Binding-site contacts:
Ligand atom N2 contacts residue ALA327 of chain 1.A at 4.0 Å.
Ligand atom C1 contacts residue ASN330 of chain 1.A at 4.4 Å.
Ligand atom C7 contacts residue ASN135 of chain 1.A at 3.5 Å.
Ligand atom C3 contacts residue ASN330 of chain 1.A at 3.6 Å.
Ligand atom C5 contacts residue ASN135 of chain 1.A at 3.6 Å.
Ligand atom C8 contacts residue LEU132 of chain 1.A at 3.9 Å (hydrophobic).
Ligand atom C8 contacts residue ALA327 of chain 1.A at 3.6 Å (hydrophobic).
Ligand atom O4 contacts residue ASN330 of chain 1.A at 3.0 Å (h-bond).
Ligand atom C3 contacts residue ALA327 of chain 1.A at 4.3 Å (hydrophobic).
Ligand atom C2 contacts residue ASN135 of chain 1.A at 2.3 Å.
Ligand atom C3 contacts residue ASN135 of chain 1.A at 3.7 Å.
Ligand atom N2 contacts residue GLY131 of chain 1.A at 4.4 Å.
Ligand atom C8 contacts residue ILE128 of chain 1.A at 4.4 Å (hydrophobic).
Ligand atom C5 contacts residue ASN330 of chain 1.A at 3.2 Å.
Ligand atom O5 contacts residue ASN135 of chain 1.A at 2.3 Å (h-bond).
Ligand atom C6 contacts residue ASN330 of chain 1.A at 4.1 Å.
Ligand atom C4 contacts residue ASN330 of chain 1.A at 3.4 Å.
Ligand atom O7 contacts residue LEU132 of chain 1.A at 3.8 Å.
Ligand atom C7 contacts residue ALA327 of chain 1.A at 4.1 Å (hydrophobic).
Ligand atom C8 contacts residue GLY131 of chain 1.A at 3.7 Å.
Ligand atom C4 contacts residue ASN135 of chain 1.A at 4.1 Å.
Ligand atom O3 contacts residue ALA327 of chain 1.A at 4.3 Å.
Ligand atom N2 contacts residue ASN135 of chain 1.A at 2.9 Å (h-bond).
Ligand atom O7 contacts residue ASN135 of chain 1.A at 3.8 Å.
Ligand atom O4 contacts residue THR326 of chain 1.A at 4.4 Å.
Ligand atom O5 contacts residue ASN330 of chain 1.A at 4.2 Å.
Ligand atom C7 contacts residue GLY131 of chain 1.A at 4.2 Å.
Ligand atom C1 contacts residue ASN135 of chain 1.A at 1.4 Å.

This protein binds this small molecule.
Small molecule (SMILES): CC(=O)N[C@@H]1[C@@H](O)[C@H](O)[C@@H](CO)O[C@H]1O

Sequence of chain 1.A:
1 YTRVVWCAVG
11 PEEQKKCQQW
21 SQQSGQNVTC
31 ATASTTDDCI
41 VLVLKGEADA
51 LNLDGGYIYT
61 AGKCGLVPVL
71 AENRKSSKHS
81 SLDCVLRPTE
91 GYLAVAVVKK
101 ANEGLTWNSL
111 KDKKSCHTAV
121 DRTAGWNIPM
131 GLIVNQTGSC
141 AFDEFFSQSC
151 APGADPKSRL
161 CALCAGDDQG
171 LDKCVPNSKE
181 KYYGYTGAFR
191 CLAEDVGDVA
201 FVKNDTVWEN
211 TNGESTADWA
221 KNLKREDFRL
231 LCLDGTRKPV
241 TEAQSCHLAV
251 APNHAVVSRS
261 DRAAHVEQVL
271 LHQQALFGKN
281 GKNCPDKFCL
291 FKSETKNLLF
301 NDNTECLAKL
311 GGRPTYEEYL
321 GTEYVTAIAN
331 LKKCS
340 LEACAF